A small-molecule ligand and the protein it binds are described below.
Small molecule (SMILES): CC(=O)N[C@@H]1[C@@H](O)[C@H](O)[C@@H](CO)O[C@H]1O

Binding-site contacts:
Ligand atom C2 contacts residue ASN179 of chain 1.A at 2.4 Å.
Ligand atom O5 contacts residue THR181 of chain 1.A at 4.2 Å.
Ligand atom C8 contacts residue GLU177 of chain 1.A at 4.3 Å.
Ligand atom C5 contacts residue ASN179 of chain 1.A at 3.6 Å.
Ligand atom C3 contacts residue ASN179 of chain 1.A at 3.7 Å.
Ligand atom C5 contacts residue THR181 of chain 1.A at 4.5 Å.
Ligand atom C4 contacts residue ASN179 of chain 1.A at 4.2 Å.
Ligand atom O5 contacts residue GLU200 of chain 1.A at 4.5 Å.
Ligand atom C6 contacts residue THR181 of chain 1.A at 4.1 Å.
Ligand atom C7 contacts residue ASN179 of chain 1.A at 4.0 Å.
Ligand atom O5 contacts residue ASN179 of chain 1.A at 2.4 Å (h-bond).
Ligand atom O6 contacts residue THR181 of chain 1.A at 2.8 Å (h-bond).
Ligand atom N2 contacts residue ASN179 of chain 1.A at 2.8 Å (h-bond).
Ligand atom C1 contacts residue ASN179 of chain 1.A at 1.4 Å.

Sequence of chain 1.A:
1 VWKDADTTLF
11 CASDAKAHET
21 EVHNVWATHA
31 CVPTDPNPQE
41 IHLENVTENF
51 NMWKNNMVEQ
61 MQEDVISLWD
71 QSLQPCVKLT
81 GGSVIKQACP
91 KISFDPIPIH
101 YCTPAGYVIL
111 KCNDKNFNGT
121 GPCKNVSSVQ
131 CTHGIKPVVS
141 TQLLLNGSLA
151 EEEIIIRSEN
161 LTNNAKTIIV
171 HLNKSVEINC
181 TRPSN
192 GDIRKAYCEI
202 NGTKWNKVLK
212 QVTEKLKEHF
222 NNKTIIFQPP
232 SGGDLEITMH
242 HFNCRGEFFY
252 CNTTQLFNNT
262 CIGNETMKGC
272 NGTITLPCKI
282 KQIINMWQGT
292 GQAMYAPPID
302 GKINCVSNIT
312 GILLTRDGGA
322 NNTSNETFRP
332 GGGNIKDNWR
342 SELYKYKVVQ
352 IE